This protein binds this small molecule.
Small molecule (SMILES): Nc1ncnc2c1ncn2[C@@H]1O[C@H]([C@@H]2O[C@@H]3[C@H](O[P](=O)(O)O2)[C@@H](CO[P](=O)(O)O[C@H]2[C@@H](O)[C@H](n4cnc5c(N)ncnc54)O[C@@H]2COP(=O)=O)O[C@H]3n2ccc(=O)[nH]c2=O)[C@@H](O[P](=O)(O)OC[C@H]2O[C@@H](n3ccc(=O)[nH]c3=O)[C@H](O)[C@@H]2O)[C@H]1O

Sequence of chain 5.F:
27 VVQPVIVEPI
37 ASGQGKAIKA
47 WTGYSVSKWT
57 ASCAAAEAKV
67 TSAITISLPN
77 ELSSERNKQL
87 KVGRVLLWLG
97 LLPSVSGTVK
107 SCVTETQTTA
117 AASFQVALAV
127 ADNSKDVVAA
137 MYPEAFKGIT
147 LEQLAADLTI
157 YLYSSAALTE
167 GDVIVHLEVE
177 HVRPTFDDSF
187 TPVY

Binding-site contacts:
Ligand atom O4' contacts residue TRP47 of chain 5.F at 3.4 Å.
Ligand atom C5 contacts residue TRP47 of chain 5.F at 3.8 Å (hydrophobic).
Ligand atom N6 contacts residue TRP47 of chain 5.F at 4.2 Å.
Ligand atom N9 contacts residue TRP47 of chain 5.F at 3.3 Å.
Ligand atom N7 contacts residue LYS143 of chain 5.F at 3.8 Å.
Ligand atom O2' contacts residue GLU140 of chain 5.F at 2.3 Å (salt-bridge).
Ligand atom C1' contacts residue TRP47 of chain 5.F at 3.7 Å (hydrophobic).
Ligand atom N1 contacts residue TRP47 of chain 5.F at 3.7 Å.
Ligand atom C1' contacts residue LYS143 of chain 5.F at 3.1 Å.
Ligand atom C2' contacts residue LYS143 of chain 5.F at 3.7 Å.
Ligand atom N9 contacts residue LYS143 of chain 5.F at 3.2 Å (salt-bridge).
Ligand atom O3' contacts residue GLU140 of chain 5.F at 4.4 Å.
Ligand atom O4' contacts residue LYS143 of chain 5.F at 4.4 Å.
Ligand atom C3' contacts residue GLU140 of chain 5.F at 3.8 Å.
Ligand atom C8 contacts residue LYS143 of chain 5.F at 2.7 Å.
Ligand atom C1' contacts residue GLU140 of chain 5.F at 2.7 Å.
Ligand atom C6 contacts residue TRP47 of chain 5.F at 3.7 Å (hydrophobic).
Ligand atom O4' contacts residue GLU140 of chain 5.F at 3.0 Å (salt-bridge).
Ligand atom C4' contacts residue GLU140 of chain 5.F at 3.4 Å.
Ligand atom C4 contacts residue TRP47 of chain 5.F at 3.3 Å (hydrophobic).
Ligand atom O2' contacts residue LYS143 of chain 5.F at 3.8 Å.
Ligand atom O4' contacts residue LYS143 of chain 5.F at 4.2 Å.
Ligand atom C2 contacts residue TRP47 of chain 5.F at 3.4 Å (hydrophobic).
Ligand atom C2' contacts residue GLU140 of chain 5.F at 3.0 Å.
Ligand atom N9 contacts residue GLU140 of chain 5.F at 4.1 Å.
Ligand atom C8 contacts residue TRP47 of chain 5.F at 3.6 Å (hydrophobic).
Ligand atom N3 contacts residue TRP47 of chain 5.F at 3.4 Å.
Ligand atom N7 contacts residue TRP47 of chain 5.F at 3.6 Å.
Ligand atom C5' contacts residue ARG90 of chain 5.F at 4.3 Å.